A protein and the small-molecule ligand that binds it are described below.
Small molecule (SMILES): CC(=O)N[C@H]1[C@H](O[C@H]2[C@H](O)[C@@H](NC(C)=O)CO[C@@H]2CO[C@@H]2O[C@@H](C)[C@@H](O)[C@@H](O)[C@@H]2O)O[C@H](CO)[C@@H](O)[C@@H]1O

Binding-site contacts:
Ligand atom N2 contacts residue PRO167 of chain 1.G at 3.5 Å.
Ligand atom O2 contacts residue MAN6 of chain 1.I at 4.3 Å.
Ligand atom O5 contacts residue ASN163 of chain 1.G at 2.2 Å (h-bond).
Ligand atom O6 contacts residue ASN163 of chain 1.G at 4.2 Å.
Ligand atom C4 contacts residue ASN163 of chain 1.G at 4.1 Å.
Ligand atom C2 contacts residue MAN6 of chain 1.I at 3.5 Å.
Ligand atom C5 contacts residue ASN163 of chain 1.G at 4.4 Å.
Ligand atom C7 contacts residue ASN163 of chain 1.G at 4.3 Å.
Ligand atom O3 contacts residue ALA161 of chain 1.G at 3.2 Å (h-bond).
Ligand atom C2 contacts residue ASN163 of chain 1.G at 2.5 Å.
Ligand atom N2 contacts residue ASN163 of chain 1.G at 3.1 Å (h-bond).
Ligand atom C1 contacts residue ASN163 of chain 1.G at 1.4 Å.
Ligand atom C3 contacts residue ASN163 of chain 1.G at 4.4 Å.
Ligand atom C8 contacts residue BMA3 of chain 1.I at 3.5 Å.
Ligand atom O7 contacts residue MAN6 of chain 1.I at 4.5 Å.
Ligand atom O7 contacts residue NAG2 of chain 1.I at 3.5 Å.
Ligand atom O2 contacts residue ASN163 of chain 1.G at 3.6 Å.
Ligand atom C2 contacts residue ASN163 of chain 1.G at 4.4 Å.
Ligand atom O7 contacts residue PRO167 of chain 1.G at 4.4 Å.
Ligand atom C7 contacts residue PRO167 of chain 1.G at 3.6 Å (hydrophobic).
Ligand atom C7 contacts residue BMA3 of chain 1.I at 4.4 Å.
Ligand atom O5 contacts residue MAN6 of chain 1.I at 4.5 Å.
Ligand atom C6 contacts residue MAN6 of chain 1.I at 3.6 Å.
Ligand atom O6 contacts residue MAN6 of chain 1.I at 3.3 Å.
Ligand atom O2 contacts residue ALA161 of chain 1.G at 4.4 Å.
Ligand atom O3 contacts residue VAL160 of chain 1.G at 4.4 Å.
Ligand atom C2 contacts residue PRO167 of chain 1.G at 4.3 Å (hydrophobic).
Ligand atom O5 contacts residue ASN163 of chain 1.G at 4.1 Å.
Ligand atom C1 contacts residue MAN6 of chain 1.I at 3.2 Å.
Ligand atom O4 contacts residue MAN6 of chain 1.I at 3.9 Å.
Ligand atom C6 contacts residue ASP113 of chain 1.B at 4.0 Å.
Ligand atom C5 contacts residue ASN163 of chain 1.G at 3.6 Å.
Ligand atom C3 contacts residue ALA161 of chain 1.G at 3.6 Å (hydrophobic).
Ligand atom C8 contacts residue THR166 of chain 1.G at 3.7 Å.
Ligand atom C8 contacts residue PRO167 of chain 1.G at 3.5 Å (hydrophobic).
Ligand atom C3 contacts residue ASN163 of chain 1.G at 3.8 Å.
Ligand atom O7 contacts residue BMA3 of chain 1.I at 4.2 Å.
Ligand atom C7 contacts residue NAG2 of chain 1.I at 4.4 Å.
Ligand atom C1 contacts residue ASN163 of chain 1.G at 4.5 Å.
Ligand atom C8 contacts residue THR165 of chain 1.G at 4.0 Å.

Sequence of chain 1.G:
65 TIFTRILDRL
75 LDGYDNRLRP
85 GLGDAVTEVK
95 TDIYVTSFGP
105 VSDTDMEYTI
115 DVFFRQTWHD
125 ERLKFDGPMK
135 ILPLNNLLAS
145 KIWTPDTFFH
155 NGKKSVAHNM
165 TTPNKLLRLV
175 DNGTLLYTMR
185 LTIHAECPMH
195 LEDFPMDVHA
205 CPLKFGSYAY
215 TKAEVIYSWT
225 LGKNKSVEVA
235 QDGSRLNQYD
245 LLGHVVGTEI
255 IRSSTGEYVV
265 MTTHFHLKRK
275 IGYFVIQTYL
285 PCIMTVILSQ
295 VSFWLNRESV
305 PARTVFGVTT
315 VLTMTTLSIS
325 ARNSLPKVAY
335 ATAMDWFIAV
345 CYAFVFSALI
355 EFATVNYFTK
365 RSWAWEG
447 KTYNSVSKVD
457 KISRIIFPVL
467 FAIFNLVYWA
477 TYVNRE

Sequence of chain 1.B:
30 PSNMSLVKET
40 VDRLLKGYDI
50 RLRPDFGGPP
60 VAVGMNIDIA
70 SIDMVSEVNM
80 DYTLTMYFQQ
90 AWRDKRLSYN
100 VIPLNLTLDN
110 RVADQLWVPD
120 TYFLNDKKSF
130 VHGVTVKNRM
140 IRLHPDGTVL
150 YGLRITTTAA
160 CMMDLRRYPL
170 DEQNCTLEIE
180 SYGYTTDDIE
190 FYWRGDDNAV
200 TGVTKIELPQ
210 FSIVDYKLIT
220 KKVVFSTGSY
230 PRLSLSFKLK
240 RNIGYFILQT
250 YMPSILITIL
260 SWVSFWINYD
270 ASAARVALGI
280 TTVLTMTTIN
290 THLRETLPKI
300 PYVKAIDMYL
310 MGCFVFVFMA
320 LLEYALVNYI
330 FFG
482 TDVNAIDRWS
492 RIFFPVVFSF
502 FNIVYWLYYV